Sequence of chain 1.B:
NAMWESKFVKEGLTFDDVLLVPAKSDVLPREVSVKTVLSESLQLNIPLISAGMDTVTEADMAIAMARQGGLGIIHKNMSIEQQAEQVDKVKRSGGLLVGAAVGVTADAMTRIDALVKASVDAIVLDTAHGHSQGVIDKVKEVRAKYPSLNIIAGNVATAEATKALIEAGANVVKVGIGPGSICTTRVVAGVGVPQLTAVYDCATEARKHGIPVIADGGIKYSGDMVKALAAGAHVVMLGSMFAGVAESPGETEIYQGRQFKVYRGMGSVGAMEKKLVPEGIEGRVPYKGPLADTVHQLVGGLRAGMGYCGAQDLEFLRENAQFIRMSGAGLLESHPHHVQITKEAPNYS

This protein binds this small molecule.
Small molecule (SMILES): [H]/N=C(\NO)c1cccc(C(C)(C)NC(=O)Nc2ccc(Cl)cc2)c1

Sequence of chain 1.A:
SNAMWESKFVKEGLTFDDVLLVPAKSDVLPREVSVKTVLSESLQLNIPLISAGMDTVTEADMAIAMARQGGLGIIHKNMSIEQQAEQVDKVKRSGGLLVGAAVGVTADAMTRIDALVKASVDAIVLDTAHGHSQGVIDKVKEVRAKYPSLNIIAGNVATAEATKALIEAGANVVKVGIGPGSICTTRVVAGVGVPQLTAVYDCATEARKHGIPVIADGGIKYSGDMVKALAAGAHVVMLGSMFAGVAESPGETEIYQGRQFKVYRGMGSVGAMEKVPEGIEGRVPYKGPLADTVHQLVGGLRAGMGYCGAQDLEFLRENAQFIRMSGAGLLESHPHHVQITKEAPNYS

Binding-site contacts:
Ligand atom O1 contacts residue ALA150 of chain 1.B at 3.8 Å.
Ligand atom C6 contacts residue ALA150 of chain 1.B at 3.8 Å (hydrophobic).
Ligand atom C10 contacts residue GLU313 of chain 1.B at 3.8 Å.
Ligand atom N2 contacts residue GLU313 of chain 1.B at 3.2 Å (salt-bridge).
Ligand atom C21 contacts residue PRO51 of chain 1.A at 3.4 Å (hydrophobic).
Ligand atom C2 contacts residue GLY289 of chain 1.B at 3.5 Å.
Ligand atom C22 contacts residue TYR342 of chain 1.A at 3.6 Å (hydrophobic).
Ligand atom C22 contacts residue GLU313 of chain 1.B at 3.8 Å.
Ligand atom N3 contacts residue GLU313 of chain 1.B at 3.5 Å (salt-bridge).
Ligand atom N1 contacts residue ALA150 of chain 1.B at 3.5 Å.
Ligand atom C13 contacts residue VAL311 of chain 1.B at 3.5 Å (hydrophobic).
Ligand atom C4 contacts residue GLY289 of chain 1.B at 3.9 Å.
Ligand atom C20 contacts residue PRO51 of chain 1.A at 3.6 Å (hydrophobic).
Ligand atom C3 contacts residue GLY289 of chain 1.B at 3.6 Å.
Ligand atom C18 contacts residue ALA150 of chain 1.B at 3.6 Å (hydrophobic).
Ligand atom C22 contacts residue PRO51 of chain 1.A at 3.7 Å (hydrophobic).
Ligand atom C7 contacts residue ALA150 of chain 1.B at 3.6 Å (hydrophobic).
Ligand atom C13 contacts residue GLU313 of chain 1.B at 3.5 Å.
Ligand atom O2 contacts residue ALA150 of chain 1.B at 3.7 Å.
Ligand atom C21 contacts residue ALA338 of chain 1.A at 3.5 Å (hydrophobic).
Ligand atom N4 contacts residue ALA150 of chain 1.B at 3.8 Å.
Ligand atom N2 contacts residue THR207 of chain 1.B at 3.6 Å.
Ligand atom CL contacts residue PRO51 of chain 1.A at 3.8 Å.
Ligand atom N2 contacts residue ALA150 of chain 1.B at 3.8 Å.
Ligand atom C13 contacts residue MET294 of chain 1.B at 3.9 Å (hydrophobic).
Ligand atom CL contacts residue GLY341 of chain 1.A at 3.6 Å.
Ligand atom C17 contacts residue ALA150 of chain 1.B at 3.8 Å (hydrophobic).
Ligand atom C3 contacts residue MET288 of chain 1.B at 3.6 Å (hydrophobic).
Ligand atom C13 contacts residue GLY289 of chain 1.B at 3.7 Å.
Ligand atom C22 contacts residue ALA338 of chain 1.A at 3.9 Å (hydrophobic).
Ligand atom N2 contacts residue IMP1 of chain 1.M at 3.2 Å.
Ligand atom N4 contacts residue GLU313 of chain 1.B at 3.1 Å (salt-bridge).
Ligand atom C10 contacts residue ALA150 of chain 1.B at 3.8 Å (hydrophobic).
Ligand atom C7 contacts residue IMP1 of chain 1.M at 3.8 Å.
Ligand atom C12 contacts residue MET294 of chain 1.B at 3.7 Å (hydrophobic).
Ligand atom C19 contacts residue PRO51 of chain 1.A at 4.0 Å (hydrophobic).
Ligand atom C17 contacts residue GLU313 of chain 1.B at 3.9 Å.
Ligand atom CL contacts residue HIS151 of chain 1.B at 3.8 Å.
Ligand atom C1 contacts residue GLY289 of chain 1.B at 3.9 Å.
Ligand atom C21 contacts residue TYR342 of chain 1.A at 4.0 Å (hydrophobic).